Sequence of chain 1.A:
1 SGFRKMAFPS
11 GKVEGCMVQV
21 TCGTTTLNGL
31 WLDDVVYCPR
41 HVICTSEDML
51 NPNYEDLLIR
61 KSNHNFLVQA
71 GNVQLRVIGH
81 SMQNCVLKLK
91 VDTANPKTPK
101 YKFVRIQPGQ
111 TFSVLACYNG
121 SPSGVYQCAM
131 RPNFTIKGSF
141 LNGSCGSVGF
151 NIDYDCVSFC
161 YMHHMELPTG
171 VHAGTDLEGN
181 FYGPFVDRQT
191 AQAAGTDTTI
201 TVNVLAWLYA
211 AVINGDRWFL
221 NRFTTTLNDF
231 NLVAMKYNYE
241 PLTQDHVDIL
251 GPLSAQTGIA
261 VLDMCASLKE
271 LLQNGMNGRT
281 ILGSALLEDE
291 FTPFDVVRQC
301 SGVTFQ

The small molecule below binds the protein below.
Small molecule (SMILES): CC(C)(C)c1ccc(N(C(=O)c2c[nH]cn2)[C@H](C(=O)NC2CCCCC2)c2cccnc2)cc1

Binding-site contacts:
Ligand atom N32 contacts residue ASN142 of chain 1.A at 4.0 Å.
Ligand atom C16 contacts residue LEU141 of chain 1.A at 3.6 Å (hydrophobic).
Ligand atom C30 contacts residue ASN142 of chain 1.A at 3.4 Å.
Ligand atom C08 contacts residue HIS41 of chain 1.A at 3.5 Å.
Ligand atom C05 contacts residue HIS164 of chain 1.A at 3.9 Å.
Ligand atom C19 contacts residue GLU166 of chain 1.A at 3.9 Å.
Ligand atom C05 contacts residue MET165 of chain 1.A at 3.8 Å (hydrophobic).
Ligand atom N34 contacts residue ASN142 of chain 1.A at 3.1 Å (h-bond).
Ligand atom C17 contacts residue SER144 of chain 1.A at 4.0 Å.
Ligand atom C02 contacts residue ASN142 of chain 1.A at 3.6 Å.
Ligand atom O13 contacts residue MET165 of chain 1.A at 3.5 Å.
Ligand atom N18 contacts residue HIS163 of chain 1.A at 3.1 Å (h-bond).
Ligand atom C17 contacts residue LEU141 of chain 1.A at 3.6 Å (hydrophobic).
Ligand atom N06 contacts residue MET165 of chain 1.A at 3.8 Å.
Ligand atom N18 contacts residue SER144 of chain 1.A at 3.6 Å.
Ligand atom C17 contacts residue GLU166 of chain 1.A at 3.7 Å.
Ligand atom O01 contacts residue ASN142 of chain 1.A at 3.5 Å.
Ligand atom C05 contacts residue GLU166 of chain 1.A at 4.0 Å.
Ligand atom C26 contacts residue GLN189 of chain 1.A at 3.5 Å.
Ligand atom C31 contacts residue ASN142 of chain 1.A at 3.7 Å.
Ligand atom C12 contacts residue MET165 of chain 1.A at 3.9 Å (hydrophobic).
Ligand atom C33 contacts residue ASN142 of chain 1.A at 3.6 Å.
Ligand atom C10 contacts residue ARG188 of chain 1.A at 3.9 Å.
Ligand atom C02 contacts residue GLY143 of chain 1.A at 3.9 Å.
Ligand atom C04 contacts residue CYS145 of chain 1.A at 3.8 Å (hydrophobic).
Ligand atom C19 contacts residue HIS163 of chain 1.A at 3.6 Å.
Ligand atom C08 contacts residue HIS164 of chain 1.A at 3.7 Å.
Ligand atom C09 contacts residue HIS41 of chain 1.A at 3.9 Å.
Ligand atom C16 contacts residue ASN142 of chain 1.A at 3.7 Å.
Ligand atom C26 contacts residue MET49 of chain 1.A at 3.6 Å (hydrophobic).
Ligand atom C15 contacts residue ASN142 of chain 1.A at 3.2 Å.
Ligand atom N03 contacts residue ASN142 of chain 1.A at 4.0 Å.
Ligand atom C16 contacts residue GLU166 of chain 1.A at 4.0 Å.
Ligand atom O01 contacts residue GLY143 of chain 1.A at 2.9 Å (h-bond).
Ligand atom C19 contacts residue CYS145 of chain 1.A at 3.9 Å (hydrophobic).
Ligand atom C17 contacts residue PHE140 of chain 1.A at 3.5 Å (hydrophobic).
Ligand atom O01 contacts residue CYS145 of chain 1.A at 4.0 Å.
Ligand atom O13 contacts residue GLU166 of chain 1.A at 3.0 Å (salt-bridge).
Ligand atom N06 contacts residue HIS164 of chain 1.A at 3.2 Å (h-bond).
Ligand atom N18 contacts residue GLU166 of chain 1.A at 3.9 Å.